A protein and the small-molecule ligand that binds it are described below.
Small molecule (SMILES): O=S(=O)(O)CCO

Binding-site contacts:
Ligand atom O4 contacts residue TYR150 of chain 2.C at 4.4 Å.
Ligand atom S3 contacts residue TYR150 of chain 2.C at 4.0 Å.
Ligand atom S3 contacts residue ARG197 of chain 2.C at 4.3 Å.
Ligand atom C1 contacts residue ILE144 of chain 2.C at 4.1 Å (hydrophobic).
Ligand atom C2 contacts residue PHE193 of chain 2.C at 4.0 Å (hydrophobic).
Ligand atom O7 contacts residue ARG197 of chain 2.C at 3.2 Å (salt-bridge).
Ligand atom C2 contacts residue TYR156 of chain 2.C at 3.9 Å (hydrophobic).
Ligand atom S3 contacts residue PHE193 of chain 2.C at 4.5 Å.
Ligand atom C2 contacts residue NDP1 of chain 2.Q at 4.4 Å.
Ligand atom O5 contacts residue PHE193 of chain 2.C at 3.9 Å.
Ligand atom O6 contacts residue ALA145 of chain 2.C at 4.2 Å.
Ligand atom C1 contacts residue TYR156 of chain 2.C at 4.3 Å (hydrophobic).
Ligand atom O6 contacts residue ILE144 of chain 2.C at 4.3 Å.
Ligand atom O4 contacts residue GLN246 of chain 2.C at 4.0 Å.
Ligand atom O6 contacts residue SER143 of chain 2.C at 2.4 Å (h-bond).
Ligand atom C1 contacts residue SER143 of chain 2.C at 3.6 Å.
Ligand atom O5 contacts residue ILE188 of chain 2.C at 4.1 Å.
Ligand atom C2 contacts residue TYR150 of chain 2.C at 3.4 Å (hydrophobic).
Ligand atom O7 contacts residue TYR150 of chain 2.C at 3.5 Å (h-bond).
Ligand atom O4 contacts residue ILE188 of chain 2.C at 4.1 Å.
Ligand atom C1 contacts residue TYR150 of chain 2.C at 4.4 Å (hydrophobic).
Ligand atom O4 contacts residue PHE251 of chain 1.K at 4.5 Å.
Ligand atom O4 contacts residue ILE144 of chain 2.C at 4.1 Å.
Ligand atom O5 contacts residue NDP1 of chain 2.Q at 3.6 Å (h-bond).
Ligand atom O6 contacts residue TYR156 of chain 2.C at 3.2 Å (h-bond).
Ligand atom C1 contacts residue NDP1 of chain 2.Q at 3.3 Å.
Ligand atom C1 contacts residue GLY187 of chain 2.C at 4.3 Å.
Ligand atom O6 contacts residue NDP1 of chain 2.Q at 3.1 Å.
Ligand atom O6 contacts residue PRO186 of chain 2.C at 4.4 Å.

Sequence of chain 2.C:
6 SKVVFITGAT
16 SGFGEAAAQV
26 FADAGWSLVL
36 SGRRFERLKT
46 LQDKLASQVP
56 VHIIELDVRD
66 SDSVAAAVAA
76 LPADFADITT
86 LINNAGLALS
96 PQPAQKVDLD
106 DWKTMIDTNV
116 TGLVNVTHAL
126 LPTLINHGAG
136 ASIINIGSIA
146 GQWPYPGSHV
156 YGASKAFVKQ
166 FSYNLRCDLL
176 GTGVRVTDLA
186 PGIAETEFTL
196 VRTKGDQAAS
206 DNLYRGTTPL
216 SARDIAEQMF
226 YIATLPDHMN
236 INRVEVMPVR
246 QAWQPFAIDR

Sequence of chain 1.K:
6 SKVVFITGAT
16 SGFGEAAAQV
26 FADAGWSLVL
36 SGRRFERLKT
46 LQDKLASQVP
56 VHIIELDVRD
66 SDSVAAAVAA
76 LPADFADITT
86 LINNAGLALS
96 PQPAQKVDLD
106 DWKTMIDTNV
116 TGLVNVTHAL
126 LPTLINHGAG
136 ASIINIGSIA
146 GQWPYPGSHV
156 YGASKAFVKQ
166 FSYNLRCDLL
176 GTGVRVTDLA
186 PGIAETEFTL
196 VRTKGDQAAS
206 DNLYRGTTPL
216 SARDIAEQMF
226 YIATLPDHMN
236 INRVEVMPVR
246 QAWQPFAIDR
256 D